This small molecule binds to this protein.
Small molecule (SMILES): C[C@H](N)C(=O)N[C@@H](C)C(=O)N[C@@H](CC(N)=O)C(=O)N[C@@H](C)C(=O)N[C@H](C(=O)N[C@@H](C)C(=O)N[C@@H](C)C=O)[C@@H](C)O

Sequence of chain 1.A:
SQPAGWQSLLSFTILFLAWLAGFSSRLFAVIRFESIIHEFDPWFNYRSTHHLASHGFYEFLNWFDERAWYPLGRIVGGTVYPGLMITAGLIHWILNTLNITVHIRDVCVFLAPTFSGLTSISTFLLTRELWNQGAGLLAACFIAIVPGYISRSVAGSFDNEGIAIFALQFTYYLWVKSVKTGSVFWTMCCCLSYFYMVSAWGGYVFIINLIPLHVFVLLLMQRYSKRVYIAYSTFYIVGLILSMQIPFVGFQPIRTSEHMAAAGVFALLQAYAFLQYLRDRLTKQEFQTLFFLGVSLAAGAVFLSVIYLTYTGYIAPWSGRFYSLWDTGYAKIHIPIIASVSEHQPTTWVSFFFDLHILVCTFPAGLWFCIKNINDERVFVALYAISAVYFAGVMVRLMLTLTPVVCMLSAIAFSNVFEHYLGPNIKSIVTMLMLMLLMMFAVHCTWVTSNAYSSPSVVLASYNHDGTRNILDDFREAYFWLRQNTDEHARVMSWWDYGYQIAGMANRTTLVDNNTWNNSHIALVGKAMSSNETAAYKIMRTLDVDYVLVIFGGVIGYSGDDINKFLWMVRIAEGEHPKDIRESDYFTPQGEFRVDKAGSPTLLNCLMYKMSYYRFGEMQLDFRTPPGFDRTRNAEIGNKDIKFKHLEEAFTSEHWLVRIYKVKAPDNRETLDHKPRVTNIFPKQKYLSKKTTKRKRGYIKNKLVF

Binding-site contacts:
Ligand atom CB contacts residue ASP103 of chain 1.A at 3.1 Å.
Ligand atom CB contacts residue ARG214 of chain 1.A at 3.8 Å.
Ligand atom O contacts residue TRP677 of chain 1.A at 3.5 Å (h-bond).
Ligand atom O contacts residue ASN623 of chain 1.A at 3.5 Å (h-bond).
Ligand atom CB contacts residue ASP606 of chain 1.A at 3.5 Å.
Ligand atom N contacts residue ASP606 of chain 1.A at 3.1 Å (salt-bridge).
Ligand atom ND2 contacts residue ASN623 of chain 1.A at 3.2 Å (h-bond).
Ligand atom CG2 contacts residue SER402 of chain 1.A at 3.2 Å.
Ligand atom OD1 contacts residue VAL403 of chain 1.A at 3.6 Å.
Ligand atom OG1 contacts residue TRP604 of chain 1.A at 3.3 Å (h-bond).
Ligand atom CG contacts residue ASN623 of chain 1.A at 3.5 Å.
Ligand atom C contacts residue ASP606 of chain 1.A at 3.8 Å.
Ligand atom O contacts residue TRP605 of chain 1.A at 3.5 Å.
Ligand atom ND2 contacts residue ASP103 of chain 1.A at 2.7 Å (salt-bridge).
Ligand atom CA contacts residue ASP606 of chain 1.A at 3.7 Å.
Ligand atom O contacts residue LYS674 of chain 1.A at 3.8 Å.
Ligand atom CA contacts residue SER402 of chain 1.A at 3.8 Å.
Ligand atom O contacts residue GLU405 of chain 1.A at 3.1 Å.
Ligand atom C contacts residue GLU405 of chain 1.A at 3.4 Å.
Ligand atom OG1 contacts residue TRP605 of chain 1.A at 3.6 Å.
Ligand atom OG1 contacts residue SER402 of chain 1.A at 3.7 Å.
Ligand atom N contacts residue SER402 of chain 1.A at 3.0 Å (h-bond).
Ligand atom OD1 contacts residue TRP605 of chain 1.A at 3.9 Å.
Ligand atom C contacts residue SER402 of chain 1.A at 3.9 Å.
Ligand atom O contacts residue SER404 of chain 1.A at 3.2 Å (h-bond).
Ligand atom CB contacts residue PHE102 of chain 1.A at 3.7 Å (hydrophobic).
Ligand atom CA contacts residue GLU405 of chain 1.A at 3.6 Å.
Ligand atom CA contacts residue SER402 of chain 1.A at 3.8 Å.
Ligand atom CA contacts residue ASP606 of chain 1.A at 3.9 Å.
Ligand atom N contacts residue SER404 of chain 1.A at 3.7 Å.
Ligand atom O contacts residue VAL403 of chain 1.A at 3.4 Å.
Ligand atom N contacts residue GLU405 of chain 1.A at 3.7 Å.
Ligand atom CB contacts residue SER402 of chain 1.A at 3.9 Å.
Ligand atom O contacts residue ARG214 of chain 1.A at 3.8 Å.
Ligand atom OG1 contacts residue ASP606 of chain 1.A at 3.1 Å (salt-bridge).
Ligand atom CG2 contacts residue TRP677 of chain 1.A at 3.5 Å (hydrophobic).
Ligand atom CG contacts residue ASP103 of chain 1.A at 3.5 Å.
Ligand atom CB contacts residue GLU101 of chain 1.A at 3.5 Å.
Ligand atom CB contacts residue SER402 of chain 1.A at 3.5 Å.
Ligand atom CB contacts residue LYS674 of chain 1.A at 3.6 Å.